The small molecule below binds the protein below.
Small molecule (SMILES): CC(=O)N[C@H]1[C@H](O[C@H]2[C@H](O)[C@@H](NC(C)=O)CO[C@@H]2CO)O[C@H](CO)[C@@H](O[C@@H]2O[C@H](CO)[C@@H](O)[C@H](O)[C@@H]2O)[C@@H]1O

Binding-site contacts:
Ligand atom C6 contacts residue ILE165 of chain 1.D at 4.1 Å (hydrophobic).
Ligand atom O6 contacts residue THR166 of chain 1.D at 3.3 Å.
Ligand atom C5 contacts residue ILE165 of chain 1.D at 4.4 Å (hydrophobic).
Ligand atom O5 contacts residue ASN164 of chain 1.D at 2.4 Å (h-bond).
Ligand atom O5 contacts residue PHE196 of chain 1.D at 4.1 Å.
Ligand atom O7 contacts residue ASN164 of chain 1.D at 3.8 Å.
Ligand atom C4 contacts residue ASN164 of chain 1.D at 4.2 Å.
Ligand atom C4 contacts residue PHE196 of chain 1.D at 4.3 Å (hydrophobic).
Ligand atom C2 contacts residue ASN164 of chain 1.D at 2.5 Å.
Ligand atom O5 contacts residue ILE165 of chain 1.D at 4.0 Å.
Ligand atom O4 contacts residue PHE196 of chain 1.D at 4.1 Å.
Ligand atom C1 contacts residue ASN164 of chain 1.D at 1.4 Å.
Ligand atom C6 contacts residue PHE196 of chain 1.D at 4.3 Å (hydrophobic).
Ligand atom C6 contacts residue THR166 of chain 1.D at 3.5 Å.
Ligand atom C8 contacts residue PHE196 of chain 1.D at 3.7 Å (hydrophobic).
Ligand atom C8 contacts residue ILE160 of chain 1.D at 4.3 Å (hydrophobic).
Ligand atom O5 contacts residue THR166 of chain 1.D at 3.6 Å.
Ligand atom C5 contacts residue ASN164 of chain 1.D at 3.7 Å.
Ligand atom N2 contacts residue ASN164 of chain 1.D at 2.9 Å (h-bond).
Ligand atom N2 contacts residue ILE160 of chain 1.D at 4.2 Å.
Ligand atom C7 contacts residue ASN164 of chain 1.D at 3.5 Å.
Ligand atom C3 contacts residue ASN164 of chain 1.D at 3.8 Å.
Ligand atom C5 contacts residue THR166 of chain 1.D at 4.3 Å.
Ligand atom C3 contacts residue PHE196 of chain 1.D at 4.5 Å (hydrophobic).
Ligand atom C5 contacts residue PHE196 of chain 1.D at 3.7 Å (hydrophobic).
Ligand atom C1 contacts residue PHE196 of chain 1.D at 4.0 Å (hydrophobic).

Sequence of chain 1.D:
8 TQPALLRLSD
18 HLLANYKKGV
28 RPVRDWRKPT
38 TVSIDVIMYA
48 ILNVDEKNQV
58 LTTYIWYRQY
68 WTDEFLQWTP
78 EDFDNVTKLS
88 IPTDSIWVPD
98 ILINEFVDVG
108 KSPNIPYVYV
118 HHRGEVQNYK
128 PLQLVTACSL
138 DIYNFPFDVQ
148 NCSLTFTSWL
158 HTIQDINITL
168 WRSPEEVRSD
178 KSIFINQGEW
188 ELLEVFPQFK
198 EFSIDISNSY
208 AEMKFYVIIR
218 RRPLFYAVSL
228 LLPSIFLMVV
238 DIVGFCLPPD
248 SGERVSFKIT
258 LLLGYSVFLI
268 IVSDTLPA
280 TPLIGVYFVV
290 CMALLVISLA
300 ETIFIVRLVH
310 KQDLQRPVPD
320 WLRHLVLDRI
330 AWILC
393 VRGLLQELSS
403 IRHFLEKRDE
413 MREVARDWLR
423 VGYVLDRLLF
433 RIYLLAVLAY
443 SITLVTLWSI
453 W